Sequence of chain 1.G:
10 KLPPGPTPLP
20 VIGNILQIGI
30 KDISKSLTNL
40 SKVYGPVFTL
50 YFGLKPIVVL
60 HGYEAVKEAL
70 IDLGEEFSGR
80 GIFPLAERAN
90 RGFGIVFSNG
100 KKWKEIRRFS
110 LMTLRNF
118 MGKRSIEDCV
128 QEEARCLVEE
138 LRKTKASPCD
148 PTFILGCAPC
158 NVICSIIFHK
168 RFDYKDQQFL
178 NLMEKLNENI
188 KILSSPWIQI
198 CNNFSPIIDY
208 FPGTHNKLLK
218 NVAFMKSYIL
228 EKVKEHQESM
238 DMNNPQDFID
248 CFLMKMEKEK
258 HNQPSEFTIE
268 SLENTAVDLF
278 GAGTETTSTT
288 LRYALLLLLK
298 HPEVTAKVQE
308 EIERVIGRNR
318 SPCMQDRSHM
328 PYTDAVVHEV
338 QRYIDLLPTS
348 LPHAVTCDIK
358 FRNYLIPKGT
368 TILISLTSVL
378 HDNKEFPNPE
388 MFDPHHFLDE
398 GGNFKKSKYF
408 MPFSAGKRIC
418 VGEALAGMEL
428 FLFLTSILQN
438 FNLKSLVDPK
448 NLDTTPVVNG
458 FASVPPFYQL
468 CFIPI

The small molecule below binds the protein below.
Small molecule (SMILES): OC[C@H]1O[C@H](O[C@H]2[C@H](O)[C@@H](O)[C@H](OCCCCCC3CCCCC3)O[C@@H]2CO)[C@H](O)[C@@H](O)[C@@H]1O

Binding-site contacts:
Ligand atom O21 contacts residue TYR207 of chain 1.G at 2.9 Å (h-bond).
Ligand atom O12 contacts residue TYR207 of chain 1.G at 4.0 Å.
Ligand atom C4 contacts residue PHE208 of chain 1.G at 4.2 Å (hydrophobic).
Ligand atom C17 contacts residue TYR207 of chain 1.G at 3.7 Å (hydrophobic).
Ligand atom O22 contacts residue TYR207 of chain 1.G at 2.5 Å.
Ligand atom C18 contacts residue TYR207 of chain 1.G at 3.0 Å (hydrophobic).
Ligand atom C13 contacts residue TYR207 of chain 1.G at 4.3 Å (hydrophobic).
Ligand atom C11 contacts residue PHE208 of chain 1.G at 4.0 Å (hydrophobic).
Ligand atom C5 contacts residue PHE208 of chain 1.G at 4.2 Å (hydrophobic).